The protein below binds the small molecule below.
Small molecule (SMILES): CC(=O)N[C@@H](CCC(=O)O)C(=O)O

Binding-site contacts:
Ligand atom CG contacts residue TRP121 of chain 1.F at 3.6 Å (hydrophobic).
Ligand atom C8 contacts residue TRP96 of chain 1.F at 3.9 Å (hydrophobic).
Ligand atom OE1 contacts residue ASN102 of chain 1.F at 3.9 Å.
Ligand atom OE2 contacts residue TRP121 of chain 1.F at 3.9 Å.
Ligand atom O7 contacts residue PHE68 of chain 1.F at 3.0 Å (h-bond).
Ligand atom C8 contacts residue ARG97 of chain 1.F at 3.5 Å.
Ligand atom OE1 contacts residue SER98 of chain 1.F at 3.8 Å.
Ligand atom OE2 contacts residue LEU148 of chain 1.F at 4.3 Å.
Ligand atom C7 contacts residue PHE68 of chain 1.F at 3.7 Å (hydrophobic).
Ligand atom C contacts residue ASP66 of chain 1.F at 3.1 Å.
Ligand atom C7 contacts residue ASP66 of chain 1.F at 3.6 Å.
Ligand atom O7 contacts residue PHE27 of chain 1.F at 3.4 Å.
Ligand atom C8 contacts residue PHE68 of chain 1.F at 4.0 Å (hydrophobic).
Ligand atom C8 contacts residue TYR108 of chain 1.F at 3.7 Å (hydrophobic).
Ligand atom C7 contacts residue ARG97 of chain 1.F at 3.8 Å.
Ligand atom CA contacts residue PHE27 of chain 1.F at 4.4 Å (hydrophobic).
Ligand atom C contacts residue ARG97 of chain 1.F at 4.2 Å.
Ligand atom CA contacts residue ASP66 of chain 1.F at 3.2 Å.
Ligand atom N2 contacts residue ASP66 of chain 1.F at 3.2 Å (salt-bridge).
Ligand atom O contacts residue ASP66 of chain 1.F at 3.6 Å (salt-bridge).
Ligand atom O contacts residue TYR64 of chain 1.F at 3.6 Å.
Ligand atom CB contacts residue LEU148 of chain 1.F at 4.2 Å (hydrophobic).
Ligand atom OXT contacts residue LYS67 of chain 1.F at 2.8 Å (salt-bridge).
Ligand atom C7 contacts residue LEU65 of chain 1.F at 4.3 Å (hydrophobic).
Ligand atom O7 contacts residue TYR108 of chain 1.F at 4.3 Å.
Ligand atom OE2 contacts residue ARG99 of chain 1.F at 3.5 Å.
Ligand atom O contacts residue ARG97 of chain 1.F at 3.1 Å (salt-bridge).
Ligand atom O7 contacts residue ASP66 of chain 1.F at 3.9 Å.
Ligand atom C8 contacts residue LEU65 of chain 1.F at 3.7 Å (hydrophobic).
Ligand atom CB contacts residue PHE27 of chain 1.F at 3.7 Å (hydrophobic).
Ligand atom CD contacts residue ARG99 of chain 1.F at 3.8 Å.
Ligand atom OXT contacts residue THR147 of chain 1.F at 3.7 Å.
Ligand atom O7 contacts residue LYS67 of chain 1.F at 3.5 Å.
Ligand atom C7 contacts residue LYS67 of chain 1.F at 3.9 Å.
Ligand atom OXT contacts residue ASP66 of chain 1.F at 3.3 Å (salt-bridge).
Ligand atom N2 contacts residue ARG97 of chain 1.F at 3.4 Å (salt-bridge).
Ligand atom OE1 contacts residue ARG99 of chain 1.F at 3.1 Å (salt-bridge).
Ligand atom CG contacts residue ARG97 of chain 1.F at 3.9 Å.
Ligand atom CD contacts residue TRP121 of chain 1.F at 3.8 Å (hydrophobic).
Ligand atom C contacts residue LYS67 of chain 1.F at 3.8 Å.

Sequence of chain 1.F:
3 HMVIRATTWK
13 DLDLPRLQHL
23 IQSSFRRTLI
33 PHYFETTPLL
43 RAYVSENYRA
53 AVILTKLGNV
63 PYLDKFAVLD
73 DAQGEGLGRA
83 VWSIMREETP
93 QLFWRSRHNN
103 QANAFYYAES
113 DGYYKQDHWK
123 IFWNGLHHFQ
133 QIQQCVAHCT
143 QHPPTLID